Sequence of chain 1.B:
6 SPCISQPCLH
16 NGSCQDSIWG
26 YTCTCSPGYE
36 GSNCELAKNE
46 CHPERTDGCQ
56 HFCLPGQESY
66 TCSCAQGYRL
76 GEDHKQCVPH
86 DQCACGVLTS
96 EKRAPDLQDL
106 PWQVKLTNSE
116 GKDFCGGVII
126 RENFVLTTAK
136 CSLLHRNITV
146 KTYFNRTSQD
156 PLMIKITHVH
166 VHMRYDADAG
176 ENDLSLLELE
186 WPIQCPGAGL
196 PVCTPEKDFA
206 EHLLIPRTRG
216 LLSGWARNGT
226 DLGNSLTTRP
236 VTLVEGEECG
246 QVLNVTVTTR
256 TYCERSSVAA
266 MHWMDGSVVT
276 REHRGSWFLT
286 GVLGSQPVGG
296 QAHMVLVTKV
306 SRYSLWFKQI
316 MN

Binding-site contacts:
Ligand atom C6 contacts residue ASN150 of chain 1.B at 4.1 Å.
Ligand atom C8 contacts residue ASN150 of chain 1.B at 4.1 Å.
Ligand atom O7 contacts residue ASN150 of chain 1.B at 3.0 Å (h-bond).
Ligand atom C8 contacts residue ARG151 of chain 1.B at 4.0 Å.
Ligand atom C1 contacts residue ASN150 of chain 1.B at 1.4 Å.
Ligand atom C7 contacts residue ASN150 of chain 1.B at 3.1 Å.
Ligand atom C5 contacts residue ASN150 of chain 1.B at 3.4 Å.
Ligand atom C8 contacts residue THR152 of chain 1.B at 4.0 Å.
Ligand atom O7 contacts residue ARG151 of chain 1.B at 4.3 Å.
Ligand atom C2 contacts residue ASN150 of chain 1.B at 1.8 Å.
Ligand atom C7 contacts residue ARG151 of chain 1.B at 4.4 Å.
Ligand atom C3 contacts residue ASN150 of chain 1.B at 3.2 Å.
Ligand atom O6 contacts residue ASN150 of chain 1.B at 3.3 Å (h-bond).
Ligand atom O5 contacts residue ASN150 of chain 1.B at 2.2 Å (h-bond).
Ligand atom C4 contacts residue ASN150 of chain 1.B at 3.5 Å.
Ligand atom N2 contacts residue ASN150 of chain 1.B at 2.6 Å (h-bond).
Ligand atom O3 contacts residue ASN150 of chain 1.B at 4.1 Å.

The protein below binds the small molecule below.
Small molecule (SMILES): CC(=O)N[C@@H]1[C@@H](O)[C@H](O)[C@@H](CO)O[C@H]1O